Binding-site contacts:
Ligand atom C7 contacts residue ASN303 of chain 1.G at 3.6 Å.
Ligand atom C8 contacts residue VAL442 of chain 1.G at 3.6 Å (hydrophobic).
Ligand atom C1 contacts residue ASN303 of chain 1.G at 1.5 Å.
Ligand atom O5 contacts residue ILE324 of chain 1.G at 3.5 Å.
Ligand atom C2 contacts residue ASN303 of chain 1.G at 2.5 Å.
Ligand atom O7 contacts residue ASN303 of chain 1.G at 3.8 Å.
Ligand atom C5 contacts residue ASN303 of chain 1.G at 3.8 Å.
Ligand atom C4 contacts residue ASN303 of chain 1.G at 4.4 Å.
Ligand atom C1 contacts residue ILE324 of chain 1.G at 3.9 Å (hydrophobic).
Ligand atom N2 contacts residue ASN303 of chain 1.G at 2.9 Å (h-bond).
Ligand atom C5 contacts residue ILE324 of chain 1.G at 4.2 Å (hydrophobic).
Ligand atom O5 contacts residue ASN303 of chain 1.G at 2.5 Å (h-bond).
Ligand atom C8 contacts residue ASN303 of chain 1.G at 4.2 Å.
Ligand atom C3 contacts residue ASN303 of chain 1.G at 3.9 Å.
Ligand atom C8 contacts residue GLY441 of chain 1.G at 4.5 Å.
Ligand atom C6 contacts residue ILE324 of chain 1.G at 4.4 Å (hydrophobic).

A protein and the small-molecule ligand that binds it are described below.
Small molecule (SMILES): CC(=O)N[C@@H]1[C@@H](O)[C@H](O)[C@@H](CO)O[C@H]1O

Sequence of chain 1.G:
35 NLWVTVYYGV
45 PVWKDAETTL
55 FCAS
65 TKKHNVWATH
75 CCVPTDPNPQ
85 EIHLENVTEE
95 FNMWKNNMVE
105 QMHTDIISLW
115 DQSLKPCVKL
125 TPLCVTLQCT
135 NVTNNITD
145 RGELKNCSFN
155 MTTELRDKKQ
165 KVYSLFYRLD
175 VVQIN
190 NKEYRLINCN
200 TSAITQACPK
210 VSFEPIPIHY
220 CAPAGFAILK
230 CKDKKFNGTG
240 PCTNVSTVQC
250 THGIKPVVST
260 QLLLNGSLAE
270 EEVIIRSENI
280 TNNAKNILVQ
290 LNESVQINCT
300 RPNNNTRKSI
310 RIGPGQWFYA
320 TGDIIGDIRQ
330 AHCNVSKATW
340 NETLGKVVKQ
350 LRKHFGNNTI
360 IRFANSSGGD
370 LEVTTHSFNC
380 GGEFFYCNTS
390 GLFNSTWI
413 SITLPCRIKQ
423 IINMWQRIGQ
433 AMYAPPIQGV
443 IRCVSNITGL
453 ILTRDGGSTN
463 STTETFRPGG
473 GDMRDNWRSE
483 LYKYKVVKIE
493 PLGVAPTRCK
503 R